Sequence of chain 1.A:
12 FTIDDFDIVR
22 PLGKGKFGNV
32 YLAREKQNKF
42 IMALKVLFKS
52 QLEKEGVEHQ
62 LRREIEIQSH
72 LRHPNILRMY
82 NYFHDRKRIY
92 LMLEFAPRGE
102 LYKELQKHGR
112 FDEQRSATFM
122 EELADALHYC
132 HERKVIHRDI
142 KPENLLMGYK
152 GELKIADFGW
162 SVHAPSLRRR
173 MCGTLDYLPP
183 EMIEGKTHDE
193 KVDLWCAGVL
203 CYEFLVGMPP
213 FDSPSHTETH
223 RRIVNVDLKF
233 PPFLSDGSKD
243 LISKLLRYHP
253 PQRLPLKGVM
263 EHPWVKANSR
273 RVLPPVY

Binding-site contacts:
Ligand atom N25 contacts residue GLU101 of chain 1.A at 3.4 Å (salt-bridge).
Ligand atom C22 contacts residue GLY26 of chain 1.A at 3.9 Å.
Ligand atom C9 contacts residue ALA97 of chain 1.A at 3.4 Å (hydrophobic).
Ligand atom N8 contacts residue PHE96 of chain 1.A at 3.6 Å.
Ligand atom N2 contacts residue PHE96 of chain 1.A at 3.6 Å.
Ligand atom N8 contacts residue ALA97 of chain 1.A at 2.9 Å (h-bond).
Ligand atom C14 contacts residue GLY100 of chain 1.A at 3.5 Å.
Ligand atom F32 contacts residue GLU95 of chain 1.A at 3.5 Å.
Ligand atom C28 contacts residue LEU147 of chain 1.A at 3.7 Å (hydrophobic).
Ligand atom C14 contacts residue PHE96 of chain 1.A at 3.6 Å (hydrophobic).
Ligand atom C6 contacts residue LEU147 of chain 1.A at 3.5 Å (hydrophobic).
Ligand atom C30 contacts residue LEU78 of chain 1.A at 3.8 Å (hydrophobic).
Ligand atom F33 contacts residue VAL31 of chain 1.A at 3.2 Å.
Ligand atom C1 contacts residue ALA97 of chain 1.A at 3.8 Å (hydrophobic).
Ligand atom C21 contacts residue VAL31 of chain 1.A at 3.8 Å (hydrophobic).
Ligand atom C3 contacts residue ALA97 of chain 1.A at 3.8 Å (hydrophobic).
Ligand atom C21 contacts residue GLY24 of chain 1.A at 3.6 Å.
Ligand atom C20 contacts residue LEU23 of chain 1.A at 3.6 Å (hydrophobic).
Ligand atom F31 contacts residue LEU147 of chain 1.A at 3.5 Å.
Ligand atom F31 contacts residue LEU78 of chain 1.A at 3.3 Å.
Ligand atom C5 contacts residue LEU147 of chain 1.A at 3.6 Å (hydrophobic).
Ligand atom C23 contacts residue GLU101 of chain 1.A at 3.5 Å.
Ligand atom N2 contacts residue ALA97 of chain 1.A at 3.1 Å (h-bond).
Ligand atom C9 contacts residue GLY100 of chain 1.A at 3.5 Å.
Ligand atom N4 contacts residue LEU147 of chain 1.A at 3.9 Å.
Ligand atom C1 contacts residue GLU95 of chain 1.A at 3.4 Å.
Ligand atom C28 contacts residue ALA157 of chain 1.A at 3.3 Å (hydrophobic).
Ligand atom F32 contacts residue LEU94 of chain 1.A at 3.3 Å.
Ligand atom C27 contacts residue GLU144 of chain 1.A at 3.8 Å.
Ligand atom C22 contacts residue VAL31 of chain 1.A at 3.9 Å (hydrophobic).
Ligand atom C14 contacts residue ALA97 of chain 1.A at 3.2 Å (hydrophobic).
Ligand atom C14 contacts residue PRO98 of chain 1.A at 3.9 Å (hydrophobic).
Ligand atom F32 contacts residue ALA44 of chain 1.A at 3.6 Å.
Ligand atom C1 contacts residue LEU147 of chain 1.A at 3.7 Å (hydrophobic).
Ligand atom C27 contacts residue GLU101 of chain 1.A at 3.9 Å.
Ligand atom F32 contacts residue LEU78 of chain 1.A at 3.3 Å.
Ligand atom C1 contacts residue ALA44 of chain 1.A at 3.7 Å (hydrophobic).
Ligand atom C13 contacts residue GLY100 of chain 1.A at 3.8 Å.
Ligand atom C10 contacts residue GLY100 of chain 1.A at 3.8 Å.
Ligand atom F33 contacts residue LEU94 of chain 1.A at 3.8 Å.

A small-molecule ligand and the protein it binds are described below.
Small molecule (SMILES): CC(C)NC(=O)[C@H]1CCC[C@H]1Nc1nc(Nc2ccc(C(=O)N(C)C3CCN(C)CC3)cc2)ncc1C(F)(F)F